Binding-site contacts:
Ligand atom N2 contacts residue ASN478 of chain 1.A at 2.9 Å (h-bond).
Ligand atom C1 contacts residue THR536 of chain 1.A at 3.2 Å.
Ligand atom C7 contacts residue THR536 of chain 1.A at 3.4 Å.
Ligand atom O7 contacts residue ASN478 of chain 1.A at 3.6 Å (h-bond).
Ligand atom C2 contacts residue THR536 of chain 1.A at 3.4 Å.
Ligand atom C4 contacts residue ASN478 of chain 1.A at 4.3 Å.
Ligand atom C3 contacts residue ASN478 of chain 1.A at 3.8 Å.
Ligand atom C8 contacts residue THR536 of chain 1.A at 3.4 Å.
Ligand atom C3 contacts residue THR536 of chain 1.A at 4.2 Å.
Ligand atom C1 contacts residue ASN478 of chain 1.A at 1.4 Å.
Ligand atom C8 contacts residue ASN490 of chain 1.A at 4.3 Å.
Ligand atom C7 contacts residue ASN478 of chain 1.A at 3.6 Å.
Ligand atom C2 contacts residue ASN478 of chain 1.A at 2.6 Å.
Ligand atom N2 contacts residue THR536 of chain 1.A at 2.5 Å (h-bond).
Ligand atom O5 contacts residue ASN478 of chain 1.A at 2.4 Å (h-bond).
Ligand atom O6 contacts residue ASN476 of chain 1.A at 4.0 Å.
Ligand atom C8 contacts residue GLN489 of chain 1.A at 3.9 Å.
Ligand atom O5 contacts residue ASN476 of chain 1.A at 4.4 Å.
Ligand atom C5 contacts residue ASN478 of chain 1.A at 3.7 Å.

Sequence of chain 1.A:
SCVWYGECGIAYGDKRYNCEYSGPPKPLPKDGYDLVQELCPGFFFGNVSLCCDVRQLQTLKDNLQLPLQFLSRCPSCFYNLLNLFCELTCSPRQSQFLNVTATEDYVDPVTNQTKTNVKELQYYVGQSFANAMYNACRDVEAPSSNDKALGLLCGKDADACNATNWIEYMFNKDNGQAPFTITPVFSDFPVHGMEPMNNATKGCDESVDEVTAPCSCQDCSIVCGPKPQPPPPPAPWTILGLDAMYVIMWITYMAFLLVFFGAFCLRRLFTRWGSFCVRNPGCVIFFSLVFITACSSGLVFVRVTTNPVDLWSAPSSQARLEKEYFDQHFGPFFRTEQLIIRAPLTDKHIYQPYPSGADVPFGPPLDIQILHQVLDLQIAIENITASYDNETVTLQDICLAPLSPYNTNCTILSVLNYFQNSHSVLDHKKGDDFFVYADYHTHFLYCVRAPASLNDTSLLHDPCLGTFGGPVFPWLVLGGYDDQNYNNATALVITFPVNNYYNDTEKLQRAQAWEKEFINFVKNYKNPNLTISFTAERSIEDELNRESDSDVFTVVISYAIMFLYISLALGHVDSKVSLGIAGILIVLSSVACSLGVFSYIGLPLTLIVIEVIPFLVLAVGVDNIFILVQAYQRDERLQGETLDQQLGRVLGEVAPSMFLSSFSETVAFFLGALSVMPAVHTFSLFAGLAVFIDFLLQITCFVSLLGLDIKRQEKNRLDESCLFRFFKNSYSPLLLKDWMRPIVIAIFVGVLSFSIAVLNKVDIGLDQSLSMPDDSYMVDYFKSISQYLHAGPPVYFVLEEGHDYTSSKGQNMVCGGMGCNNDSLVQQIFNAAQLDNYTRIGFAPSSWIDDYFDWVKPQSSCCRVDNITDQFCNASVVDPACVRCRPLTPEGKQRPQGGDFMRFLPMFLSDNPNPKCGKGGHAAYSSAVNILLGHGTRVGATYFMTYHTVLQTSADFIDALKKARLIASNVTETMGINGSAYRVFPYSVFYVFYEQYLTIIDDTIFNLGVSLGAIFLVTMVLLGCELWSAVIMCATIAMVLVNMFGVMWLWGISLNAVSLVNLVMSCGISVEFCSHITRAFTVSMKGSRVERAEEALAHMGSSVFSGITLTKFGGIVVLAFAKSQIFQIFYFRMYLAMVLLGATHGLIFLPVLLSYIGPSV

The protein below binds the small molecule below.
Small molecule (SMILES): CC(=O)N[C@H]1[C@H](O[C@H]2[C@H](O)[C@@H](NC(C)=O)CO[C@@H]2CO)O[C@H](CO)[C@@H](O)[C@@H]1O